A protein and the small-molecule ligand that binds it are described below.
Small molecule (SMILES): Cc1cccc(C)c1OCC(=O)N[C@@H](Cc1ccccc1)[C@@H](O)C[C@H](Cc1ccccc1)NC(=O)[C@H](C(C)C)N1CCCNC1=O

Sequence of chain 1.B:
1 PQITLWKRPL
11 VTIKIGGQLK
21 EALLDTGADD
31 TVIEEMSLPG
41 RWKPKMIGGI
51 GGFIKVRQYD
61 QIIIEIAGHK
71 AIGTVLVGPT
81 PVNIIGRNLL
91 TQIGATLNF

Binding-site contacts:
Ligand atom C21 contacts residue VAL82 of chain 1.B at 3.5 Å (hydrophobic).
Ligand atom C34 contacts residue ASP29 of chain 1.B at 3.4 Å.
Ligand atom C33 contacts residue ASP29 of chain 1.B at 3.5 Å.
Ligand atom C8 contacts residue GLY49 of chain 1.B at 3.3 Å.
Ligand atom O5 contacts residue GLY49 of chain 1.B at 3.4 Å.
Ligand atom C31 contacts residue ASP30 of chain 1.B at 3.4 Å.
Ligand atom C23 contacts residue ASP25 of chain 1.B at 2.8 Å.
Ligand atom C20 contacts residue VAL82 of chain 1.B at 3.6 Å (hydrophobic).
Ligand atom C8 contacts residue ILE50 of chain 1.B at 3.6 Å (hydrophobic).
Ligand atom C5 contacts residue GLY27 of chain 1.B at 3.6 Å.
Ligand atom O1 contacts residue GLY27 of chain 1.A at 3.4 Å (h-bond).
Ligand atom C3 contacts residue ASP29 of chain 1.A at 3.7 Å.
Ligand atom C37 contacts residue GLY48 of chain 1.A at 3.4 Å.
Ligand atom O1 contacts residue ALA28 of chain 1.A at 3.4 Å.
Ligand atom O4 contacts residue ASP25 of chain 1.B at 2.6 Å (salt-bridge).
Ligand atom C23 contacts residue GLY27 of chain 1.A at 3.4 Å.
Ligand atom C27 contacts residue GLY48 of chain 1.B at 3.5 Å.
Ligand atom C16 contacts residue PRO81 of chain 1.B at 3.5 Å (hydrophobic).
Ligand atom C32 contacts residue ASP30 of chain 1.B at 3.2 Å.
Ligand atom O1 contacts residue ASP29 of chain 1.A at 2.7 Å (salt-bridge).
Ligand atom C30 contacts residue ALA28 of chain 1.B at 3.6 Å (hydrophobic).
Ligand atom C28 contacts residue ALA28 of chain 1.B at 3.4 Å (hydrophobic).
Ligand atom N2 contacts residue ASP29 of chain 1.A at 2.9 Å (salt-bridge).
Ligand atom C16 contacts residue GLY49 of chain 1.A at 3.4 Å.
Ligand atom C2 contacts residue GLY48 of chain 1.A at 3.2 Å.
Ligand atom C24 contacts residue ASP25 of chain 1.A at 3.3 Å.
Ligand atom N3 contacts residue GLY27 of chain 1.A at 2.9 Å (h-bond).
Ligand atom C30 contacts residue ASP30 of chain 1.B at 3.6 Å.
Ligand atom C12 contacts residue GLY27 of chain 1.A at 3.5 Å.
Ligand atom O3 contacts residue ALA28 of chain 1.B at 3.3 Å.
Ligand atom C36 contacts residue ASP30 of chain 1.B at 3.3 Å.
Ligand atom C36 contacts residue ALA28 of chain 1.B at 3.5 Å (hydrophobic).
Ligand atom O4 contacts residue GLY27 of chain 1.B at 3.6 Å.
Ligand atom C35 contacts residue GLY48 of chain 1.B at 3.6 Å.
Ligand atom C14 contacts residue ILE84 of chain 1.A at 3.6 Å (hydrophobic).
Ligand atom C29 contacts residue ASP25 of chain 1.A at 3.2 Å.
Ligand atom C22 contacts residue GLY27 of chain 1.A at 3.7 Å.
Ligand atom O4 contacts residue ASP25 of chain 1.A at 2.7 Å (salt-bridge).
Ligand atom C24 contacts residue ASP25 of chain 1.B at 3.2 Å.
Ligand atom C35 contacts residue GLY27 of chain 1.B at 3.5 Å.

Sequence of chain 1.A:
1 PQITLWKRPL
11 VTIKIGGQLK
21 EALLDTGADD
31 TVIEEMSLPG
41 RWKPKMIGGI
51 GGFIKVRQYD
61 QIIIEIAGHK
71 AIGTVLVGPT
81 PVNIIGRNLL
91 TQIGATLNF